Binding-site contacts:
Ligand atom C4 contacts residue ASN412 of chain 1.A at 4.3 Å.
Ligand atom C6 contacts residue TYR366 of chain 1.A at 4.1 Å (hydrophobic).
Ligand atom C6 contacts residue TRP390 of chain 1.A at 4.0 Å (hydrophobic).
Ligand atom O5 contacts residue ASN412 of chain 1.A at 2.4 Å (h-bond).
Ligand atom C3 contacts residue ASN412 of chain 1.A at 3.9 Å.
Ligand atom C5 contacts residue TRP390 of chain 1.A at 4.1 Å (hydrophobic).
Ligand atom O7 contacts residue ASN412 of chain 1.A at 3.1 Å (h-bond).
Ligand atom C7 contacts residue ASN412 of chain 1.A at 3.1 Å.
Ligand atom O5 contacts residue TRP390 of chain 1.A at 3.5 Å.
Ligand atom C5 contacts residue ASN412 of chain 1.A at 3.8 Å.
Ligand atom N2 contacts residue ASN412 of chain 1.A at 3.0 Å (h-bond).
Ligand atom C1 contacts residue ASN412 of chain 1.A at 1.5 Å.
Ligand atom O6 contacts residue TYR366 of chain 1.A at 3.7 Å.
Ligand atom C8 contacts residue ASN412 of chain 1.A at 3.8 Å.
Ligand atom C2 contacts residue ASN412 of chain 1.A at 2.5 Å.
Ligand atom C1 contacts residue TRP390 of chain 1.A at 4.0 Å (hydrophobic).

Sequence of chain 1.A:
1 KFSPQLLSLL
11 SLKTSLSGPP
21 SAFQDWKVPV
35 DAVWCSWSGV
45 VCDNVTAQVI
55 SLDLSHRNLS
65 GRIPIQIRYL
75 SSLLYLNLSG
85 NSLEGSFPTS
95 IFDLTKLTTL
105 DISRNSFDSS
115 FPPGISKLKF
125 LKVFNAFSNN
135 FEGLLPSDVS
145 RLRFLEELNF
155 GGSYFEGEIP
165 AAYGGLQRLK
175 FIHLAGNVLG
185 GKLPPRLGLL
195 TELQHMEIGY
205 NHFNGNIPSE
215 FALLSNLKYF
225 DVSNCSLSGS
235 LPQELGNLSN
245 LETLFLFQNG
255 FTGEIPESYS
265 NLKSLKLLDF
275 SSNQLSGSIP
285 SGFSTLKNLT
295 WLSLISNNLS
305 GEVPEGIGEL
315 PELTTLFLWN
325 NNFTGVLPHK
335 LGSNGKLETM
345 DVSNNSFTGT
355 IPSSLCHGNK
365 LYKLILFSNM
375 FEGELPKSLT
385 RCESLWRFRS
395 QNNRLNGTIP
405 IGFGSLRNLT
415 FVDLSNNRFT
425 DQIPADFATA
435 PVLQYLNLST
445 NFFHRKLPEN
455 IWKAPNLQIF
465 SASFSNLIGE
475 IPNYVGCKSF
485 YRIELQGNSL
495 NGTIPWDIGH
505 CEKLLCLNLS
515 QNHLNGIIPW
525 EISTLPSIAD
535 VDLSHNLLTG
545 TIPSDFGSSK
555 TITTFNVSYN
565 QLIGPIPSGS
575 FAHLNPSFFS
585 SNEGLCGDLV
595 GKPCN

This small molecule binds to this protein.
Small molecule (SMILES): CC(=O)N[C@@H]1[C@@H](O)[C@H](O)[C@@H](CO)O[C@H]1O